Binding-site contacts:
Ligand atom O1 contacts residue TRP62 of chain 1.G at 4.3 Å.
Ligand atom C57 contacts residue SER61 of chain 1.G at 4.3 Å.
Ligand atom C25 contacts residue LEU43 of chain 1.C at 4.4 Å (hydrophobic).
Ligand atom C19 contacts residue TRP34 of chain 1.C at 4.4 Å (hydrophobic).
Ligand atom C8 contacts residue GLY63 of chain 1.G at 3.3 Å.
Ligand atom O5 contacts residue TRP34 of chain 1.C at 3.3 Å.
Ligand atom C57 contacts residue MET40 of chain 1.C at 4.1 Å (hydrophobic).
Ligand atom O61 contacts residue TRP62 of chain 1.G at 4.1 Å.
Ligand atom C10 contacts residue TRP62 of chain 1.G at 4.2 Å (hydrophobic).
Ligand atom C8 contacts residue TRP62 of chain 1.G at 4.3 Å (hydrophobic).
Ligand atom C43 contacts residue LEU206 of chain 1.C at 4.2 Å (hydrophobic).
Ligand atom C4 contacts residue MET40 of chain 1.C at 3.6 Å (hydrophobic).
Ligand atom O2 contacts residue GLY63 of chain 1.G at 3.4 Å.
Ligand atom O61 contacts residue SER61 of chain 1.G at 3.8 Å.
Ligand atom C19 contacts residue LEU43 of chain 1.C at 4.3 Å (hydrophobic).
Ligand atom C4 contacts residue TRP34 of chain 1.C at 4.1 Å (hydrophobic).
Ligand atom C6 contacts residue PHE69 of chain 1.G at 4.3 Å (hydrophobic).
Ligand atom O5 contacts residue PHE69 of chain 1.G at 4.2 Å.
Ligand atom C9 contacts residue GLY63 of chain 1.G at 4.2 Å.
Ligand atom C6 contacts residue MET40 of chain 1.C at 4.2 Å (hydrophobic).
Ligand atom C6 contacts residue TRP34 of chain 1.C at 4.3 Å (hydrophobic).
Ligand atom O61 contacts residue TRP34 of chain 1.C at 2.8 Å (h-bond).
Ligand atom C31 contacts residue LEU31 of chain 1.C at 4.3 Å (hydrophobic).
Ligand atom O16 contacts residue PHE69 of chain 1.G at 4.0 Å.
Ligand atom O5 contacts residue MET40 of chain 1.C at 3.9 Å.
Ligand atom C57 contacts residue TRP62 of chain 1.G at 3.5 Å (hydrophobic).
Ligand atom C1 contacts residue PHE69 of chain 1.G at 3.8 Å (hydrophobic).
Ligand atom C5 contacts residue TRP62 of chain 1.G at 4.5 Å (hydrophobic).
Ligand atom O61 contacts residue MET40 of chain 1.C at 3.4 Å (h-bond).
Ligand atom C11 contacts residue GLY63 of chain 1.G at 4.5 Å.
Ligand atom O16 contacts residue TRP34 of chain 1.C at 3.9 Å.
Ligand atom C57 contacts residue TRP34 of chain 1.C at 3.6 Å (hydrophobic).
Ligand atom C34 contacts residue LEU47 of chain 1.C at 4.3 Å (hydrophobic).

A protein and the small-molecule ligand that binds it are described below.
Small molecule (SMILES): CCCCCCCCCCO[C@@H]1O[C@H](CO)[C@@H](O[C@H]2O[C@H](CO)[C@@H](O)[C@H](O)[C@H]2O)[C@H](O)[C@H]1O

Sequence of chain 1.G:
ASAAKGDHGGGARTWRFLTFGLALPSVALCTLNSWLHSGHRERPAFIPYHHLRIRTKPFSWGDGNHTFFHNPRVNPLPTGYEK

Sequence of chain 1.C:
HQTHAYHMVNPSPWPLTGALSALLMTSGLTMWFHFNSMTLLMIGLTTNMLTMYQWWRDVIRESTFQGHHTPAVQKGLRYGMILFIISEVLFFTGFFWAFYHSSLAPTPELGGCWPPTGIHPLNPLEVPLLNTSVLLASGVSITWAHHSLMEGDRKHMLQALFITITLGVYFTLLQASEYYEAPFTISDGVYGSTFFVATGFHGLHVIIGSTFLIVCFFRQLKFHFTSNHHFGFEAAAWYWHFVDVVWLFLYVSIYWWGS